The protein below binds the small molecule below.
Small molecule (SMILES): Cn1ccnn1

Binding-site contacts:
Ligand atom C contacts residue ALA3 of chain 1.A at 1.5 Å (hydrophobic).
Ligand atom N2 contacts residue THR4 of chain 1.A at 4.3 Å.
Ligand atom N1 contacts residue PRO9 of chain 1.A at 3.5 Å (h-bond).
Ligand atom N1 contacts residue ALA3 of chain 1.A at 4.2 Å.
Ligand atom C2 contacts residue ILE10 of chain 1.A at 3.5 Å (hydrophobic).
Ligand atom N2 contacts residue ALA3 of chain 1.A at 3.0 Å.
Ligand atom N2 contacts residue ILE10 of chain 1.A at 4.2 Å.
Ligand atom C contacts residue ARG2 of chain 1.A at 3.6 Å.
Ligand atom C1 contacts residue ARG2 of chain 1.A at 4.5 Å.
Ligand atom C1 contacts residue ILE10 of chain 1.A at 3.4 Å (hydrophobic).
Ligand atom C contacts residue ILE10 of chain 1.A at 4.2 Å (hydrophobic).
Ligand atom C2 contacts residue ALA3 of chain 1.A at 4.5 Å (hydrophobic).
Ligand atom N contacts residue THR4 of chain 1.A at 4.5 Å.
Ligand atom N2 contacts residue PRO9 of chain 1.A at 4.3 Å.
Ligand atom C contacts residue THR4 of chain 1.A at 4.4 Å.
Ligand atom N contacts residue ARG2 of chain 1.A at 4.3 Å.
Ligand atom C1 contacts residue ALA3 of chain 1.A at 3.6 Å (hydrophobic).
Ligand atom N1 contacts residue ALA11 of chain 1.A at 3.6 Å.
Ligand atom N1 contacts residue ILE10 of chain 1.A at 4.2 Å.
Ligand atom N contacts residue ILE10 of chain 1.A at 3.8 Å.
Ligand atom C contacts residue ALA11 of chain 1.A at 3.0 Å (hydrophobic).
Ligand atom C2 contacts residue PRO9 of chain 1.A at 3.4 Å (hydrophobic).
Ligand atom C1 contacts residue ALA11 of chain 1.A at 1.5 Å (hydrophobic).
Ligand atom N2 contacts residue ALA11 of chain 1.A at 3.6 Å.
Ligand atom N contacts residue ALA11 of chain 1.A at 2.5 Å.
Ligand atom C2 contacts residue ALA11 of chain 1.A at 2.5 Å (hydrophobic).
Ligand atom N contacts residue ALA3 of chain 1.A at 2.4 Å.

Sequence of chain 1.A:
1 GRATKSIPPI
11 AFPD